Sequence of chain 1.C:
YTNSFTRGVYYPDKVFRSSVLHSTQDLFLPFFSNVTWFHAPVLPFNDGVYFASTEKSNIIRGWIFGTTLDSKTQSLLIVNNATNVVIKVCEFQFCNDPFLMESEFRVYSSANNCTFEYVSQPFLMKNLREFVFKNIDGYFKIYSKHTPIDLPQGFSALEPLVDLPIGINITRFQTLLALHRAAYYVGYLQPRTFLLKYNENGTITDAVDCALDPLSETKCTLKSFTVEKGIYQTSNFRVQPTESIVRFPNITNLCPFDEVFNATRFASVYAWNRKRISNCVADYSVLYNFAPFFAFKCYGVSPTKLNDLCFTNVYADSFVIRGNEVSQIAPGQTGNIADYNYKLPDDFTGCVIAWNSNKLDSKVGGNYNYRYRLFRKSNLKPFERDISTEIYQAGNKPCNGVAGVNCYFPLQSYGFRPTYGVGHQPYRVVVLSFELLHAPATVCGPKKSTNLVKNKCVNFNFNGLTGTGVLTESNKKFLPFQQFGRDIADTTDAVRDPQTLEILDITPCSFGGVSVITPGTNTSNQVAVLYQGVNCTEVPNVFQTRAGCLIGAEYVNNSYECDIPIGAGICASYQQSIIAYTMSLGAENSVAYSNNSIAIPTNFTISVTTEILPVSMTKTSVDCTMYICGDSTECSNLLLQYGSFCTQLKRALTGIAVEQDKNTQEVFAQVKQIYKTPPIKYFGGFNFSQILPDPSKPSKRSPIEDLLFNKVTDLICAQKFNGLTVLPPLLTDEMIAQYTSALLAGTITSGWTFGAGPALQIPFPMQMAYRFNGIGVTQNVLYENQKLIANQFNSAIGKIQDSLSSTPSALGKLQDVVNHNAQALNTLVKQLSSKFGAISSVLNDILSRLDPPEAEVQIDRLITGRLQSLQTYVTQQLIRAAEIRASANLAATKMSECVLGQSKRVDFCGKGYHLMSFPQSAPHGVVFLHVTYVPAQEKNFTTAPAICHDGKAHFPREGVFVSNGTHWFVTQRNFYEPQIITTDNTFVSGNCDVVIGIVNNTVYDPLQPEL

This protein binds this small molecule.
Small molecule (SMILES): CC(=O)N[C@@H]1[C@@H](O)[C@H](O)[C@@H](CO)O[C@H]1O

Binding-site contacts:
Ligand atom C1 contacts residue TYR12 of chain 1.C at 3.5 Å (hydrophobic).
Ligand atom O5 contacts residue TYR12 of chain 1.C at 3.6 Å.
Ligand atom C5 contacts residue TYR12 of chain 1.C at 3.6 Å (hydrophobic).
Ligand atom C8 contacts residue ASN45 of chain 1.C at 4.2 Å.
Ligand atom C6 contacts residue TYR12 of chain 1.C at 3.9 Å (hydrophobic).
Ligand atom C1 contacts residue ASN45 of chain 1.C at 1.4 Å.
Ligand atom C4 contacts residue ASN45 of chain 1.C at 4.2 Å.
Ligand atom C7 contacts residue ASN45 of chain 1.C at 3.8 Å.
Ligand atom C2 contacts residue ASN45 of chain 1.C at 2.5 Å.
Ligand atom C3 contacts residue ASN45 of chain 1.C at 3.8 Å.
Ligand atom N2 contacts residue ASN45 of chain 1.C at 2.9 Å (h-bond).
Ligand atom C5 contacts residue ASN45 of chain 1.C at 3.6 Å.
Ligand atom O5 contacts residue ASN45 of chain 1.C at 2.3 Å (h-bond).